The small molecule below binds the protein below.
Small molecule (SMILES): CC(=O)N[C@@H]1[C@@H](O)[C@H](O)[C@@H](CO)O[C@H]1O

Binding-site contacts:
Ligand atom O7 contacts residue ASN449 of chain 1.A at 3.3 Å (h-bond).
Ligand atom C4 contacts residue TRP425 of chain 1.A at 4.1 Å (hydrophobic).
Ligand atom C5 contacts residue ASN449 of chain 1.A at 3.6 Å.
Ligand atom C7 contacts residue ASN449 of chain 1.A at 3.5 Å.
Ligand atom C2 contacts residue ASN449 of chain 1.A at 2.5 Å.
Ligand atom N2 contacts residue ASN449 of chain 1.A at 3.0 Å (h-bond).
Ligand atom C5 contacts residue TRP425 of chain 1.A at 4.2 Å (hydrophobic).
Ligand atom O6 contacts residue TRP425 of chain 1.A at 3.4 Å (h-bond).
Ligand atom O6 contacts residue ARG403 of chain 1.A at 3.2 Å (salt-bridge).
Ligand atom C1 contacts residue ASN449 of chain 1.A at 1.4 Å.
Ligand atom O5 contacts residue TRP425 of chain 1.A at 3.5 Å.
Ligand atom C4 contacts residue ASN449 of chain 1.A at 4.2 Å.
Ligand atom C7 contacts residue TRP425 of chain 1.A at 4.3 Å (hydrophobic).
Ligand atom C6 contacts residue ASN401 of chain 1.A at 3.8 Å.
Ligand atom C1 contacts residue TRP425 of chain 1.A at 3.9 Å (hydrophobic).
Ligand atom C6 contacts residue ARG403 of chain 1.A at 3.5 Å.
Ligand atom C6 contacts residue TRP425 of chain 1.A at 4.2 Å (hydrophobic).
Ligand atom C2 contacts residue TRP425 of chain 1.A at 4.2 Å (hydrophobic).
Ligand atom O5 contacts residue ASN449 of chain 1.A at 2.3 Å (h-bond).
Ligand atom O6 contacts residue ASN401 of chain 1.A at 3.8 Å.
Ligand atom C5 contacts residue ARG403 of chain 1.A at 4.1 Å.
Ligand atom O7 contacts residue TRP425 of chain 1.A at 3.2 Å.
Ligand atom C8 contacts residue HIS509 of chain 1.A at 3.8 Å.
Ligand atom C3 contacts residue ASN449 of chain 1.A at 3.8 Å.

Sequence of chain 1.A:
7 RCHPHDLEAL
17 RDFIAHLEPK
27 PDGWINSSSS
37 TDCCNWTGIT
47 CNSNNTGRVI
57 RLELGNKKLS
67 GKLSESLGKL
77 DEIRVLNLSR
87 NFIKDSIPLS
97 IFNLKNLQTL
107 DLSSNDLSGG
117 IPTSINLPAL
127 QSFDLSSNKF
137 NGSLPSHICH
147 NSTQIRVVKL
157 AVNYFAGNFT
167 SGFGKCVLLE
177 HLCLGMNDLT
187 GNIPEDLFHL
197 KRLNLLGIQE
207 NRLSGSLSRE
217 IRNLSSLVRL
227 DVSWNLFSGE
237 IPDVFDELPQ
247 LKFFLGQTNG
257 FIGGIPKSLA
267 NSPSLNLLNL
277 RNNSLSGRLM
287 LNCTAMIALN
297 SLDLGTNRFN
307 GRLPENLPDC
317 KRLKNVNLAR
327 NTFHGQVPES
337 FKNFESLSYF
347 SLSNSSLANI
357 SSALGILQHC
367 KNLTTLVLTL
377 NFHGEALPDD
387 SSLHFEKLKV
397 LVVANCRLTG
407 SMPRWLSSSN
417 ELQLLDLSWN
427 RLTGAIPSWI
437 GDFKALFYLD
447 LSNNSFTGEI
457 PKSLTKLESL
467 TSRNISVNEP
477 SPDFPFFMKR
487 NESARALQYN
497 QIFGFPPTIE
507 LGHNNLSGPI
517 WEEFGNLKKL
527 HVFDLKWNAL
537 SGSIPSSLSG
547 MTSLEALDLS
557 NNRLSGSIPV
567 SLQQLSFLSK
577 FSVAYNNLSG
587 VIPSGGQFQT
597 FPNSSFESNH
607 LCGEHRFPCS